The small molecule below binds the protein below.
Small molecule (SMILES): C[C@@H](O)[C@H](NC(=O)[C@H](CC(N)=O)NC(=O)[C@H](CCC(N)=O)NC(=O)[C@@H]1CCCN1C(=O)[C@H](Cc1c[nH]cn1)NC(=O)[C@H](CO)NC(=O)[C@@H]([NH3+])Cc1ccccc1)C(=O)O

Sequence of chain 1.B:
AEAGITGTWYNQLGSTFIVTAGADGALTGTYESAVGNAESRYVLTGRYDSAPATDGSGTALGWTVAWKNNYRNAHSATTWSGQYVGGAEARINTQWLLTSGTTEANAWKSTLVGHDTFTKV

Binding-site contacts:
Ligand atom CB contacts residue TRP67 of chain 1.B at 3.6 Å (hydrophobic).
Ligand atom N contacts residue LYS109 of chain 2.A at 3.5 Å.
Ligand atom CD2 contacts residue SER76 of chain 1.B at 3.5 Å.
Ligand atom NE2 contacts residue TRP67 of chain 1.B at 3.4 Å.
Ligand atom CD contacts residue THR78 of chain 1.B at 3.8 Å.
Ligand atom CG contacts residue TRP67 of chain 1.B at 3.8 Å (hydrophobic).
Ligand atom NE2 contacts residue THR78 of chain 1.B at 3.7 Å.
Ligand atom CB contacts residue TRP108 of chain 2.A at 3.7 Å (hydrophobic).
Ligand atom CE1 contacts residue SER100 of chain 1.B at 3.8 Å.
Ligand atom ND2 contacts residue TRP108 of chain 2.A at 3.6 Å.
Ligand atom CG contacts residue LEU13 of chain 1.B at 3.3 Å (hydrophobic).
Ligand atom CA contacts residue ALA34 of chain 1.B at 3.9 Å (hydrophobic).
Ligand atom CZ contacts residue SER100 of chain 1.B at 3.7 Å.
Ligand atom CA contacts residue TRP67 of chain 1.B at 3.6 Å (hydrophobic).
Ligand atom OE1 contacts residue THR78 of chain 1.B at 2.7 Å (h-bond).
Ligand atom CB contacts residue LEU13 of chain 1.B at 3.7 Å (hydrophobic).
Ligand atom O contacts residue SER33 of chain 1.B at 2.7 Å (h-bond).
Ligand atom NE2 contacts residue ALA74 of chain 1.B at 4.0 Å.
Ligand atom O contacts residue SER15 of chain 1.B at 3.2 Å (h-bond).
Ligand atom CE1 contacts residue TRP67 of chain 1.B at 3.2 Å (hydrophobic).
Ligand atom OE1 contacts residue TRP67 of chain 1.B at 3.6 Å.
Ligand atom CA contacts residue LYS109 of chain 2.A at 4.0 Å.
Ligand atom CB contacts residue TRP108 of chain 2.A at 3.9 Å (hydrophobic).
Ligand atom OD1 contacts residue ASN11 of chain 1.B at 3.1 Å (h-bond).
Ligand atom CB contacts residue LYS109 of chain 2.A at 3.9 Å.
Ligand atom CG contacts residue SER15 of chain 1.B at 4.0 Å.
Ligand atom CD2 contacts residue LYS109 of chain 2.A at 3.5 Å.
Ligand atom NE2 contacts residue SER76 of chain 1.B at 2.9 Å (h-bond).
Ligand atom OD1 contacts residue SER15 of chain 1.B at 3.0 Å (h-bond).
Ligand atom C contacts residue SER33 of chain 1.B at 3.8 Å.
Ligand atom O contacts residue TYR31 of chain 1.B at 3.4 Å (h-bond).
Ligand atom CB contacts residue TYR42 of chain 1.B at 3.6 Å (hydrophobic).
Ligand atom CG contacts residue TYR42 of chain 1.B at 3.6 Å (hydrophobic).
Ligand atom O contacts residue SER33 of chain 1.B at 4.0 Å.
Ligand atom ND2 contacts residue LEU13 of chain 1.B at 3.7 Å.
Ligand atom NE2 contacts residue TRP96 of chain 1.B at 3.5 Å.
Ligand atom CD contacts residue ALA74 of chain 1.B at 4.0 Å (hydrophobic).
Ligand atom OD1 contacts residue LEU13 of chain 1.B at 3.3 Å.
Ligand atom CE2 contacts residue LEU112 of chain 1.B at 4.0 Å (hydrophobic).
Ligand atom OE1 contacts residue LEU98 of chain 1.B at 3.5 Å.

Sequence of chain 2.A:
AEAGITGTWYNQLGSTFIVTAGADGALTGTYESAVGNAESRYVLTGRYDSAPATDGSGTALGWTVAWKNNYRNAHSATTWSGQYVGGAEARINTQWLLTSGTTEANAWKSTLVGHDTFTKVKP